This small molecule binds to this protein.
Small molecule (SMILES): CC[C@H](C)[C@H](NC(=O)[C@@H](N)CC(C)C)C(=O)NCC(=O)N[C@@H](CCCN=C(N)N)C(=O)N[C@H](C=O)[C@@H](C)O

Binding-site contacts:
Ligand atom NH1 contacts residue LYS98 of chain 60.A at 3.7 Å.
Ligand atom CZ contacts residue LYS98 of chain 60.A at 3.7 Å.
Ligand atom NH2 contacts residue SER86 of chain 60.A at 3.5 Å (h-bond).
Ligand atom N contacts residue LYS234 of chain 59.C at 1.5 Å.
Ligand atom C contacts residue LYS98 of chain 60.A at 3.7 Å.
Ligand atom CD2 contacts residue ILE84 of chain 60.A at 3.9 Å (hydrophobic).
Ligand atom C contacts residue LYS234 of chain 59.C at 3.0 Å.
Ligand atom C contacts residue SER86 of chain 60.A at 3.6 Å.
Ligand atom NH1 contacts residue LEU87 of chain 60.A at 3.9 Å.
Ligand atom CZ contacts residue PHE100 of chain 60.A at 4.1 Å (hydrophobic).
Ligand atom N contacts residue SER233 of chain 59.C at 3.0 Å (h-bond).
Ligand atom NE contacts residue ASN101 of chain 60.A at 3.0 Å (h-bond).
Ligand atom O contacts residue LYS98 of chain 60.A at 3.8 Å.
Ligand atom CA contacts residue SER86 of chain 60.A at 4.0 Å.
Ligand atom CB contacts residue SER233 of chain 59.C at 4.1 Å.
Ligand atom NH2 contacts residue PHE100 of chain 60.A at 2.8 Å (h-bond).
Ligand atom N contacts residue SER86 of chain 60.A at 4.0 Å.
Ligand atom NH1 contacts residue THR88 of chain 60.A at 3.8 Å.
Ligand atom CZ contacts residue SER86 of chain 60.A at 3.2 Å.
Ligand atom CA contacts residue SER233 of chain 59.C at 3.6 Å.
Ligand atom NH1 contacts residue SER86 of chain 60.A at 3.4 Å (h-bond).
Ligand atom CD1 contacts residue ILE84 of chain 60.A at 4.0 Å (hydrophobic).
Ligand atom CD contacts residue ASN101 of chain 60.A at 3.2 Å.
Ligand atom C contacts residue THR88 of chain 60.A at 4.2 Å.
Ligand atom CG contacts residue SER86 of chain 60.A at 4.2 Å.
Ligand atom NH2 contacts residue LEU87 of chain 60.A at 3.9 Å.
Ligand atom O contacts residue SER86 of chain 60.A at 2.8 Å (h-bond).
Ligand atom CA contacts residue LYS234 of chain 59.C at 2.5 Å.
Ligand atom CD contacts residue SER86 of chain 60.A at 3.5 Å.
Ligand atom NE contacts residue SER86 of chain 60.A at 3.6 Å.
Ligand atom NH2 contacts residue ASN101 of chain 60.A at 3.7 Å.
Ligand atom N contacts residue LYS234 of chain 59.C at 3.6 Å.
Ligand atom NH2 contacts residue LYS97 of chain 60.A at 3.6 Å (salt-bridge).
Ligand atom CB contacts residue SER86 of chain 60.A at 3.9 Å.
Ligand atom O contacts residue THR88 of chain 60.A at 3.7 Å.
Ligand atom NH2 contacts residue LYS98 of chain 60.A at 2.7 Å (salt-bridge).
Ligand atom CZ contacts residue LEU87 of chain 60.A at 4.2 Å (hydrophobic).
Ligand atom CB contacts residue LYS234 of chain 59.C at 3.9 Å.
Ligand atom CZ contacts residue ASN101 of chain 60.A at 3.7 Å.
Ligand atom O contacts residue LYS234 of chain 59.C at 3.4 Å.

Sequence of chain 60.A:
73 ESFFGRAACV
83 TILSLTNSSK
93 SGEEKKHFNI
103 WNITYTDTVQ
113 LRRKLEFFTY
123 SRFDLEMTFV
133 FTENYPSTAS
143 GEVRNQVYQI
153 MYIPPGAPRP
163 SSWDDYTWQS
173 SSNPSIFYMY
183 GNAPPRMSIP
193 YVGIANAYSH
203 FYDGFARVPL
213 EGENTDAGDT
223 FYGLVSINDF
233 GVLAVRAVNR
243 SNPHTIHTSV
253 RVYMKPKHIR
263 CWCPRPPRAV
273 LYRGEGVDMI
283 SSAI

Sequence of chain 59.C:
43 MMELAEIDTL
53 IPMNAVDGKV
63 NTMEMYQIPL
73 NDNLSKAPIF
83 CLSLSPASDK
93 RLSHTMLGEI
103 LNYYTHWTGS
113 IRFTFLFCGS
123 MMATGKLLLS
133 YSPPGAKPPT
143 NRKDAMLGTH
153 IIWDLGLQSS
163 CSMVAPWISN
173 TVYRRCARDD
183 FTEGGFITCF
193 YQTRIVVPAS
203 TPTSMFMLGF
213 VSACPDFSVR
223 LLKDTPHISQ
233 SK